Sequence of chain 15.C:
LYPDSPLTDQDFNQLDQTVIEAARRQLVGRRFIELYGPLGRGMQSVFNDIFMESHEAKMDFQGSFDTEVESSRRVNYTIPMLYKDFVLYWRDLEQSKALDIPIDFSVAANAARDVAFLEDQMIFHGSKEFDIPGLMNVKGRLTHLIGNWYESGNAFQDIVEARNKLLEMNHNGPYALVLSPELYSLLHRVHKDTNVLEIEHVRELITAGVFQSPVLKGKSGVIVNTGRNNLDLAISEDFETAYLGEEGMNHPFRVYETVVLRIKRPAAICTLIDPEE

Binding-site contacts:
Ligand atom C contacts residue ARG36 of chain 15.C at 3.2 Å.
Ligand atom O contacts residue ARG29 of chain 15.C at 3.0 Å (salt-bridge).
Ligand atom CA contacts residue ARG29 of chain 15.C at 4.2 Å.
Ligand atom N contacts residue ARG35 of chain 15.C at 4.1 Å.
Ligand atom CB contacts residue ASP243 of chain 15.C at 4.2 Å.
Ligand atom C contacts residue ARG35 of chain 15.C at 3.5 Å.
Ligand atom O contacts residue ARG35 of chain 15.C at 3.3 Å (salt-bridge).
Ligand atom C contacts residue ARG35 of chain 15.C at 3.7 Å.
Ligand atom C contacts residue ASP243 of chain 15.C at 4.4 Å.
Ligand atom CB contacts residue ARG35 of chain 15.C at 3.4 Å.
Ligand atom OG contacts residue PHE244 of chain 15.C at 3.7 Å.
Ligand atom CD1 contacts residue ARG29 of chain 15.C at 3.6 Å.
Ligand atom C contacts residue PRO43 of chain 15.C at 4.5 Å (hydrophobic).
Ligand atom O contacts residue PHE37 of chain 15.C at 3.8 Å.
Ligand atom CG2 contacts residue GLU245 of chain 15.C at 3.4 Å.
Ligand atom N contacts residue ASP243 of chain 15.C at 4.5 Å.
Ligand atom CD2 contacts residue ARG29 of chain 15.C at 3.8 Å.
Ligand atom C contacts residue ARG29 of chain 15.C at 3.9 Å.
Ligand atom O contacts residue ILE25 of chain 15.C at 3.8 Å.
Ligand atom O contacts residue ARG35 of chain 15.C at 2.9 Å (salt-bridge).
Ligand atom O contacts residue ARG29 of chain 15.C at 4.2 Å.
Ligand atom N contacts residue ASP243 of chain 15.C at 3.8 Å.
Ligand atom CG1 contacts residue ASP243 of chain 15.C at 3.3 Å.
Ligand atom CG2 contacts residue ARG36 of chain 15.C at 3.8 Å.
Ligand atom O contacts residue ASP243 of chain 15.C at 4.3 Å.
Ligand atom O contacts residue ASP243 of chain 15.C at 4.3 Å.
Ligand atom N contacts residue ARG35 of chain 15.C at 4.4 Å.
Ligand atom O contacts residue PRO43 of chain 15.C at 3.7 Å.
Ligand atom CA contacts residue ASP243 of chain 15.C at 3.3 Å.
Ligand atom CG2 contacts residue ARG35 of chain 15.C at 3.9 Å.
Ligand atom CG2 contacts residue PRO43 of chain 15.C at 4.3 Å (hydrophobic).
Ligand atom OG contacts residue ARG35 of chain 15.C at 4.2 Å.
Ligand atom CB contacts residue ARG35 of chain 15.C at 3.8 Å.
Ligand atom O contacts residue ARG36 of chain 15.C at 2.9 Å (salt-bridge).
Ligand atom CA contacts residue ASP243 of chain 15.C at 4.2 Å.
Ligand atom C contacts residue ASP243 of chain 15.C at 3.5 Å.
Ligand atom N contacts residue ASP243 of chain 15.C at 3.3 Å (salt-bridge).
Ligand atom CB contacts residue ASP243 of chain 15.C at 3.9 Å.
Ligand atom CG1 contacts residue ARG35 of chain 15.C at 4.4 Å.
Ligand atom N contacts residue ARG35 of chain 15.C at 4.1 Å.

A small-molecule ligand and the protein it binds are described below.
Small molecule (SMILES): CC[C@H](C)[C@H](NC(=O)[C@H](CC(C)C)NC(=O)[C@H](CO)NC(=O)CNC(=O)[C@@H](NC(=O)[C@@H](N)[C@@H](C)O)C(C)C)C(=O)N[C@H](C=O)CCC(N)=O